Sequence of chain 1.B:
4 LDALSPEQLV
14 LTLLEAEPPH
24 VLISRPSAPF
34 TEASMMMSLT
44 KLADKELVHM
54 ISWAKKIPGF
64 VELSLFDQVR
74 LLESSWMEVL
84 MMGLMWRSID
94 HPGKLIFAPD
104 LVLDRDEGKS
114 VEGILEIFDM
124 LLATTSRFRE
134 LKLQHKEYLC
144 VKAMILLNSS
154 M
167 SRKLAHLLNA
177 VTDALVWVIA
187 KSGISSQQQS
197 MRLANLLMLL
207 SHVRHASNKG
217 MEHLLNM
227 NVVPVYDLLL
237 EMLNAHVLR

Binding-site contacts:
Ligand atom C23 contacts residue THR43 of chain 1.B at 3.9 Å.
Ligand atom C19 contacts residue MET80 of chain 1.B at 3.8 Å (hydrophobic).
Ligand atom C15 contacts residue LEU220 of chain 1.B at 3.9 Å (hydrophobic).
Ligand atom C4 contacts residue GLU49 of chain 1.B at 3.1 Å.
Ligand atom C24 contacts residue ASP47 of chain 1.B at 3.3 Å.
Ligand atom O20 contacts residue LEU220 of chain 1.B at 3.6 Å.
Ligand atom C26 contacts residue LEU50 of chain 1.B at 3.7 Å (hydrophobic).
Ligand atom C18 contacts residue MET80 of chain 1.B at 3.6 Å (hydrophobic).
Ligand atom C19 contacts residue TRP79 of chain 1.B at 3.8 Å (hydrophobic).
Ligand atom C21 contacts residue THR43 of chain 1.B at 3.7 Å.
Ligand atom C15 contacts residue GLY216 of chain 1.B at 3.4 Å.
Ligand atom C19 contacts residue ALA46 of chain 1.B at 3.5 Å (hydrophobic).
Ligand atom C6 contacts residue ALA46 of chain 1.B at 3.6 Å (hydrophobic).
Ligand atom C10 contacts residue ILE120 of chain 1.B at 3.7 Å (hydrophobic).
Ligand atom C22 contacts residue LEU42 of chain 1.B at 3.7 Å (hydrophobic).
Ligand atom C17 contacts residue ALA46 of chain 1.B at 3.9 Å (hydrophobic).
Ligand atom C25 contacts residue ASP47 of chain 1.B at 3.3 Å.
Ligand atom C18 contacts residue LEU83 of chain 1.B at 3.9 Å (hydrophobic).
Ligand atom O4 contacts residue LEU83 of chain 1.B at 3.9 Å.
Ligand atom C19 contacts residue LEU220 of chain 1.B at 3.9 Å (hydrophobic).
Ligand atom C21 contacts residue ALA46 of chain 1.B at 3.9 Å (hydrophobic).
Ligand atom C10 contacts residue MET84 of chain 1.B at 3.6 Å (hydrophobic).
Ligand atom C13 contacts residue MET39 of chain 1.B at 3.6 Å (hydrophobic).
Ligand atom C12 contacts residue MET39 of chain 1.B at 4.0 Å (hydrophobic).
Ligand atom N24 contacts residue ASP47 of chain 1.B at 2.7 Å (salt-bridge).
Ligand atom C18 contacts residue ALA46 of chain 1.B at 3.6 Å (hydrophobic).
Ligand atom C3 contacts residue LEU87 of chain 1.B at 3.9 Å (hydrophobic).
Ligand atom O4 contacts residue GLU49 of chain 1.B at 2.5 Å (salt-bridge).
Ligand atom C13 contacts residue ILE117 of chain 1.B at 3.6 Å (hydrophobic).
Ligand atom C5 contacts residue LEU45 of chain 1.B at 3.9 Å (hydrophobic).
Ligand atom C21 contacts residue LEU42 of chain 1.B at 3.9 Å (hydrophobic).
Ligand atom C10 contacts residue LEU124 of chain 1.B at 3.4 Å (hydrophobic).
Ligand atom C5 contacts residue GLU49 of chain 1.B at 3.0 Å.
Ligand atom C20 contacts residue ALA46 of chain 1.B at 3.6 Å (hydrophobic).
Ligand atom C6 contacts residue LEU42 of chain 1.B at 3.7 Å (hydrophobic).
Ligand atom C23 contacts residue ASP47 of chain 1.B at 3.2 Å.
Ligand atom C20 contacts residue LEU220 of chain 1.B at 3.8 Å (hydrophobic).
Ligand atom C26 contacts residue ASP47 of chain 1.B at 3.6 Å.
Ligand atom O4 contacts residue ARG90 of chain 1.B at 2.9 Å (salt-bridge).
Ligand atom C3 contacts residue LEU83 of chain 1.B at 3.8 Å (hydrophobic).

A small-molecule ligand and the protein it binds are described below.
Small molecule (SMILES): CC/C(=C(\c1ccc(O)cc1)c1ccc(OCCN(C)C)cc1)c1ccccc1